Sequence of chain 30.C:
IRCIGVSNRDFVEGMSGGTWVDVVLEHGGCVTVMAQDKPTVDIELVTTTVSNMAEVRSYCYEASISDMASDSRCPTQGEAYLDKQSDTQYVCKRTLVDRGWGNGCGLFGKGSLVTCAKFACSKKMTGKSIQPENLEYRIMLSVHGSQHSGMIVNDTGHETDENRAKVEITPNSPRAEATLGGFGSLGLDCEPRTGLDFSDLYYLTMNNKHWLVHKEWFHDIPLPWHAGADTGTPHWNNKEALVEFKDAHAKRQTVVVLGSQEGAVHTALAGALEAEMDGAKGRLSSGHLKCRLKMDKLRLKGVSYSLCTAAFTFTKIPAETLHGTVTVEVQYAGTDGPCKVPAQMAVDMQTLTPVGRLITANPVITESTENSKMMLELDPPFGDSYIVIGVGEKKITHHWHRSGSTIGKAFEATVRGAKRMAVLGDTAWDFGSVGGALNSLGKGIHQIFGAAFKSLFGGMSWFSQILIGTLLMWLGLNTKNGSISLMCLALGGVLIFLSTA

A small-molecule ligand and the protein it binds are described below.
Small molecule (SMILES): CC(=O)N[C@H]1[C@H](O[C@H]2[C@H](O)[C@@H](NC(C)=O)CO[C@@H]2CO)O[C@H](CO)[C@@H](O)[C@@H]1O

Binding-site contacts:
Ligand atom C6 contacts residue MET151 of chain 30.C at 4.5 Å (hydrophobic).
Ligand atom C8 contacts residue ASN154 of chain 30.C at 3.6 Å.
Ligand atom O5 contacts residue ASN154 of chain 30.C at 4.0 Å.
Ligand atom C8 contacts residue THR156 of chain 30.C at 4.0 Å.
Ligand atom N2 contacts residue ASN154 of chain 30.C at 3.8 Å.
Ligand atom O7 contacts residue ASN154 of chain 30.C at 2.6 Å (h-bond).
Ligand atom C2 contacts residue THR156 of chain 30.C at 4.2 Å.
Ligand atom C2 contacts residue ASN154 of chain 30.C at 3.5 Å.
Ligand atom O6 contacts residue MET151 of chain 30.C at 3.4 Å.
Ligand atom C7 contacts residue ASN154 of chain 30.C at 3.3 Å.
Ligand atom C7 contacts residue THR156 of chain 30.C at 3.9 Å.
Ligand atom C1 contacts residue THR156 of chain 30.C at 3.6 Å.
Ligand atom C1 contacts residue ASN154 of chain 30.C at 3.4 Å.
Ligand atom N2 contacts residue THR156 of chain 30.C at 3.6 Å (h-bond).